Binding-site contacts:
Ligand atom C10 contacts residue GLU296 of chain 1.A at 3.6 Å.
Ligand atom C02 contacts residue HEM1 of chain 1.C at 3.5 Å.
Ligand atom C08 contacts residue HEM1 of chain 1.C at 3.7 Å.
Ligand atom C22 contacts residue HEM1 of chain 1.C at 3.5 Å.
Ligand atom N02 contacts residue HEM1 of chain 1.C at 3.5 Å.
Ligand atom C03 contacts residue PRO269 of chain 1.A at 3.9 Å (hydrophobic).
Ligand atom N28 contacts residue TYR410 of chain 1.A at 2.3 Å (h-bond).
Ligand atom C02 contacts residue PRO269 of chain 1.A at 4.0 Å (hydrophobic).
Ligand atom C27 contacts residue TYR410 of chain 1.A at 3.3 Å (hydrophobic).
Ligand atom C06 contacts residue VAL271 of chain 1.A at 3.5 Å (hydrophobic).
Ligand atom C11 contacts residue GLY290 of chain 1.A at 3.7 Å.
Ligand atom C32 contacts residue H4B1 of chain 1.D at 3.7 Å.
Ligand atom N02 contacts residue TRP291 of chain 1.A at 2.7 Å (h-bond).
Ligand atom C02 contacts residue GLU296 of chain 1.A at 3.5 Å.
Ligand atom C07 contacts residue VAL271 of chain 1.A at 3.3 Å (hydrophobic).
Ligand atom C11 contacts residue HEM1 of chain 1.C at 3.2 Å.
Ligand atom C04 contacts residue HEM1 of chain 1.C at 3.6 Å.
Ligand atom C26 contacts residue HEM1 of chain 1.C at 3.6 Å.
Ligand atom C11 contacts residue PHE288 of chain 1.A at 3.9 Å (hydrophobic).
Ligand atom N28 contacts residue HEM1 of chain 1.C at 2.5 Å (h-bond).
Ligand atom C11 contacts residue SER289 of chain 1.A at 3.9 Å.
Ligand atom C06 contacts residue PHE288 of chain 1.A at 3.7 Å (hydrophobic).
Ligand atom C07 contacts residue HEM1 of chain 1.C at 3.7 Å.
Ligand atom C02 contacts residue TRP291 of chain 1.A at 3.8 Å (hydrophobic).
Ligand atom N02 contacts residue PRO269 of chain 1.A at 3.7 Å.
Ligand atom N01 contacts residue HEM1 of chain 1.C at 3.6 Å.
Ligand atom C10 contacts residue HEM1 of chain 1.C at 3.7 Å.
Ligand atom C06 contacts residue HEM1 of chain 1.C at 3.6 Å.
Ligand atom C09 contacts residue GLU296 of chain 1.A at 3.6 Å.
Ligand atom C08 contacts residue VAL271 of chain 1.A at 3.7 Å (hydrophobic).
Ligand atom C27 contacts residue MET274 of chain 1.A at 4.0 Å (hydrophobic).
Ligand atom C05 contacts residue HEM1 of chain 1.C at 3.8 Å.
Ligand atom C23 contacts residue HEM1 of chain 1.C at 3.5 Å.
Ligand atom N02 contacts residue TYR292 of chain 1.A at 3.7 Å.
Ligand atom N01 contacts residue GLU296 of chain 1.A at 2.7 Å (salt-bridge).
Ligand atom C03 contacts residue HEM1 of chain 1.C at 3.4 Å.
Ligand atom C21 contacts residue HEM1 of chain 1.C at 3.8 Å.
Ligand atom C27 contacts residue HEM1 of chain 1.C at 3.7 Å.
Ligand atom C09 contacts residue HEM1 of chain 1.C at 3.7 Å.
Ligand atom N02 contacts residue GLU296 of chain 1.A at 2.8 Å (salt-bridge).

Sequence of chain 1.A:
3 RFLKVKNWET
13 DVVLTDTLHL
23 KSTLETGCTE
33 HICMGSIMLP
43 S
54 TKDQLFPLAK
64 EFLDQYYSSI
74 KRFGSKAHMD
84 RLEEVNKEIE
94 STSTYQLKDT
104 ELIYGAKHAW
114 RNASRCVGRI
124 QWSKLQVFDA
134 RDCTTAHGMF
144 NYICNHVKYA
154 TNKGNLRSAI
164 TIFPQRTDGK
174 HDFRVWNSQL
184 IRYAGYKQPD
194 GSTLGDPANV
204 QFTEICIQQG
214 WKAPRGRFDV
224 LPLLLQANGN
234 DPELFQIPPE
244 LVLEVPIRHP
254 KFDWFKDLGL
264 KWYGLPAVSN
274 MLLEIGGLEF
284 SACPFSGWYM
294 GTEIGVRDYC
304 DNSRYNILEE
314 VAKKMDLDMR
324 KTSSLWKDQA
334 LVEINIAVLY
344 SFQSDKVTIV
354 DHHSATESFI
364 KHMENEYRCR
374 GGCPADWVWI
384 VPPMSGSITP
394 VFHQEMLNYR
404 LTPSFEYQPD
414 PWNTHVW

This protein binds this small molecule.
Small molecule (SMILES): Cc1cc(N)nc2cc(-c3ccc(OC(C)C)c(CN)c3)ccc12